A small-molecule ligand and the protein it binds are described below.
Small molecule (SMILES): N#Cc1ccc(Nc2nc(N)n(C(=O)Nc3ccccc3)n2)cc1

Sequence of chain 1.A:
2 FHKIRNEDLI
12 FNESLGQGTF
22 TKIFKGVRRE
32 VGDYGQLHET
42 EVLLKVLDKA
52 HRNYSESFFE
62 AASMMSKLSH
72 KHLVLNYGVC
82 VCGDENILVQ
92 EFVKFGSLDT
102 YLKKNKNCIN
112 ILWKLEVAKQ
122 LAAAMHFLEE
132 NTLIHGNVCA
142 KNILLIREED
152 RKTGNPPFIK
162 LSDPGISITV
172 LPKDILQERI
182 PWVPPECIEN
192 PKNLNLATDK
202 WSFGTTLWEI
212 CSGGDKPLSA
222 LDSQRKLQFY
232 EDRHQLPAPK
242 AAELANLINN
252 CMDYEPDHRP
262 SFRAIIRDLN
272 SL

Binding-site contacts:
Ligand atom C6 contacts residue LEU44 of chain 1.A at 3.3 Å (hydrophobic).
Ligand atom C4 contacts residue PHE93 of chain 1.A at 3.8 Å (hydrophobic).
Ligand atom O contacts residue SER163 of chain 1.A at 3.4 Å (h-bond).
Ligand atom N1 contacts residue PHE93 of chain 1.A at 3.7 Å.
Ligand atom N3 contacts residue GLU92 of chain 1.A at 3.1 Å (salt-bridge).
Ligand atom N4 contacts residue LEU44 of chain 1.A at 3.4 Å.
Ligand atom C10 contacts residue LYS142 of chain 1.A at 3.8 Å.
Ligand atom C10 contacts residue ASN143 of chain 1.A at 3.1 Å.
Ligand atom C4 contacts residue GLY97 of chain 1.A at 3.3 Å.
Ligand atom C2 contacts residue LEU16 of chain 1.A at 3.8 Å (hydrophobic).
Ligand atom N2 contacts residue LEU44 of chain 1.A at 3.7 Å.
Ligand atom N3 contacts residue LEU145 of chain 1.A at 3.4 Å.
Ligand atom C contacts residue LEU16 of chain 1.A at 3.8 Å (hydrophobic).
Ligand atom N6 contacts residue LEU44 of chain 1.A at 3.9 Å.
Ligand atom C4 contacts residue VAL94 of chain 1.A at 3.5 Å (hydrophobic).
Ligand atom N1 contacts residue VAL94 of chain 1.A at 2.9 Å (h-bond).
Ligand atom N2 contacts residue VAL94 of chain 1.A at 3.0 Å (h-bond).
Ligand atom N3 contacts residue LEU44 of chain 1.A at 3.6 Å.
Ligand atom O contacts residue GLN91 of chain 1.A at 2.9 Å (h-bond).
Ligand atom C3 contacts residue LEU16 of chain 1.A at 3.8 Å (hydrophobic).
Ligand atom C9 contacts residue LYS142 of chain 1.A at 3.6 Å.
Ligand atom C14 contacts residue PHE93 of chain 1.A at 3.6 Å (hydrophobic).
Ligand atom N3 contacts residue GLN91 of chain 1.A at 2.9 Å (h-bond).
Ligand atom C7 contacts residue LEU145 of chain 1.A at 3.6 Å (hydrophobic).
Ligand atom C14 contacts residue VAL94 of chain 1.A at 3.1 Å (hydrophobic).
Ligand atom C6 contacts residue LEU145 of chain 1.A at 3.8 Å (hydrophobic).
Ligand atom C14 contacts residue LYS95 of chain 1.A at 3.7 Å.
Ligand atom N4 contacts residue LEU145 of chain 1.A at 3.7 Å.
Ligand atom C3 contacts residue GLY97 of chain 1.A at 3.8 Å.
Ligand atom C14 contacts residue GLY97 of chain 1.A at 3.4 Å.
Ligand atom C9 contacts residue LYS46 of chain 1.A at 3.7 Å.
Ligand atom C15 contacts residue LYS95 of chain 1.A at 3.9 Å.
Ligand atom C5 contacts residue VAL94 of chain 1.A at 3.7 Å (hydrophobic).
Ligand atom C13 contacts residue ILE24 of chain 1.A at 3.6 Å (hydrophobic).
Ligand atom O contacts residue LYS46 of chain 1.A at 3.1 Å (salt-bridge).
Ligand atom N1 contacts residue GLY97 of chain 1.A at 3.6 Å.
Ligand atom C6 contacts residue GLU92 of chain 1.A at 3.8 Å.
Ligand atom C9 contacts residue ASN143 of chain 1.A at 3.9 Å.
Ligand atom C12 contacts residue ILE24 of chain 1.A at 3.6 Å (hydrophobic).
Ligand atom N2 contacts residue GLU92 of chain 1.A at 3.8 Å.